Binding-site contacts:
Ligand atom C5 contacts residue PHE116 of chain 1.A at 3.4 Å (hydrophobic).
Ligand atom O1 contacts residue GLY221 of chain 1.A at 3.8 Å.
Ligand atom C12 contacts residue TYR79 of chain 1.A at 3.9 Å (hydrophobic).
Ligand atom C11 contacts residue ALA16 of chain 1.A at 4.0 Å (hydrophobic).
Ligand atom C10 contacts residue ASP119 of chain 1.A at 3.7 Å.
Ligand atom C contacts residue PHE116 of chain 1.A at 3.7 Å (hydrophobic).
Ligand atom C4 contacts residue ASP33 of chain 1.A at 3.7 Å.
Ligand atom O contacts residue ASP33 of chain 1.A at 3.6 Å.
Ligand atom C8 contacts residue DMS1 of chain 1.G at 3.9 Å.
Ligand atom C1 contacts residue SER83 of chain 1.A at 3.8 Å.
Ligand atom C12 contacts residue GLY221 of chain 1.A at 3.2 Å.
Ligand atom C7 contacts residue DMS1 of chain 1.G at 3.5 Å.
Ligand atom C10 contacts residue ASP15 of chain 1.A at 3.9 Å.
Ligand atom O1 contacts residue DMS1 of chain 1.G at 3.7 Å.
Ligand atom C12 contacts residue ASP35 of chain 1.A at 3.4 Å.
Ligand atom C2 contacts residue DMS1 of chain 1.G at 3.6 Å.
Ligand atom C6 contacts residue PHE116 of chain 1.A at 3.6 Å (hydrophobic).
Ligand atom C11 contacts residue ASP119 of chain 1.A at 3.3 Å.
Ligand atom N contacts residue ASP119 of chain 1.A at 2.7 Å (salt-bridge).
Ligand atom C9 contacts residue DMS1 of chain 1.G at 4.0 Å.
Ligand atom C7 contacts residue ASP119 of chain 1.A at 3.5 Å.
Ligand atom C12 contacts residue LEU125 of chain 1.A at 3.9 Å (hydrophobic).
Ligand atom C4 contacts residue PHE116 of chain 1.A at 3.8 Å (hydrophobic).
Ligand atom C9 contacts residue ASP15 of chain 1.A at 3.9 Å.
Ligand atom C1 contacts residue DMS1 of chain 1.G at 3.6 Å.
Ligand atom C1 contacts residue TYR79 of chain 1.A at 3.9 Å (hydrophobic).
Ligand atom C6 contacts residue ASP119 of chain 1.A at 3.1 Å.
Ligand atom C contacts residue SER83 of chain 1.A at 3.5 Å.
Ligand atom C contacts residue ASP81 of chain 1.A at 3.5 Å.
Ligand atom C2 contacts residue TYR79 of chain 1.A at 4.0 Å (hydrophobic).
Ligand atom O contacts residue GLY221 of chain 1.A at 3.2 Å (h-bond).
Ligand atom C8 contacts residue ASP119 of chain 1.A at 4.0 Å.
Ligand atom C11 contacts residue DMS1 of chain 1.G at 3.9 Å.
Ligand atom C10 contacts residue ILE10 of chain 1.A at 3.9 Å (hydrophobic).
Ligand atom C10 contacts residue ALA16 of chain 1.A at 3.9 Å (hydrophobic).
Ligand atom C1 contacts residue ASP81 of chain 1.A at 3.4 Å.
Ligand atom O contacts residue LEU125 of chain 1.A at 3.6 Å.
Ligand atom C3 contacts residue GLY221 of chain 1.A at 3.9 Å.
Ligand atom O1 contacts residue TYR79 of chain 1.A at 3.5 Å.
Ligand atom C11 contacts residue ILE122 of chain 1.A at 3.8 Å (hydrophobic).

Sequence of chain 1.A:
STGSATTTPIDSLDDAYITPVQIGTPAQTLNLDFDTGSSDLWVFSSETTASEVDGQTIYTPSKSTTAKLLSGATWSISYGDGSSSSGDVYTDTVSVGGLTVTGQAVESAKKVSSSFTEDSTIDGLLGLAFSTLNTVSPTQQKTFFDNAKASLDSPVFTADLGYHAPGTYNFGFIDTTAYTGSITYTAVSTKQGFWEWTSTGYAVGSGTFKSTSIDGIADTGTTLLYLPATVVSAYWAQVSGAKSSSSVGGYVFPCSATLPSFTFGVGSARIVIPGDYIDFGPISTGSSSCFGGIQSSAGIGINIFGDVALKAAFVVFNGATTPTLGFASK

A small-molecule ligand and the protein it binds are described below.
Small molecule (SMILES): c1cc2c(cc1CNC1CCCC1)OCO2